Binding-site contacts:
Ligand atom C26 contacts residue ARG106 of chain 1.D at 3.1 Å.
Ligand atom C9 contacts residue ILE209 of chain 1.D at 3.9 Å (hydrophobic).
Ligand atom O28 contacts residue ALA104 of chain 1.D at 3.6 Å.
Ligand atom C8 contacts residue TYR165 of chain 1.D at 3.4 Å (hydrophobic).
Ligand atom C12 contacts residue ASN164 of chain 1.D at 3.8 Å.
Ligand atom C4 contacts residue TYR155 of chain 1.D at 3.6 Å (hydrophobic).
Ligand atom C37 contacts residue PHE103 of chain 1.D at 3.5 Å (hydrophobic).
Ligand atom C37 contacts residue ALA104 of chain 1.D at 3.6 Å (hydrophobic).
Ligand atom C14 contacts residue TYR165 of chain 1.D at 3.8 Å (hydrophobic).
Ligand atom C12 contacts residue TYR165 of chain 1.D at 3.5 Å (hydrophobic).
Ligand atom C24 contacts residue ILE209 of chain 1.D at 3.4 Å (hydrophobic).
Ligand atom C26 contacts residue ILE109 of chain 1.D at 3.9 Å (hydrophobic).
Ligand atom C26 contacts residue ALA205 of chain 1.D at 3.4 Å (hydrophobic).
Ligand atom C25 contacts residue ARG106 of chain 1.D at 2.8 Å.
Ligand atom C20 contacts residue MET168 of chain 1.D at 3.9 Å (hydrophobic).
Ligand atom N21 contacts residue PHE103 of chain 1.D at 3.4 Å.
Ligand atom C24 contacts residue ILE109 of chain 1.D at 3.7 Å (hydrophobic).
Ligand atom C38 contacts residue TYR155 of chain 1.D at 3.5 Å (hydrophobic).
Ligand atom C11 contacts residue TYR165 of chain 1.D at 3.5 Å (hydrophobic).
Ligand atom C37 contacts residue ARG106 of chain 1.D at 3.8 Å.
Ligand atom O10 contacts residue ILE209 of chain 1.D at 3.4 Å.
Ligand atom C13 contacts residue ILE209 of chain 1.D at 3.9 Å (hydrophobic).
Ligand atom N3 contacts residue TYR165 of chain 1.D at 3.8 Å.
Ligand atom C22 contacts residue ALA104 of chain 1.D at 3.7 Å (hydrophobic).
Ligand atom C9 contacts residue TYR165 of chain 1.D at 3.5 Å (hydrophobic).
Ligand atom N36 contacts residue PHE103 of chain 1.D at 3.3 Å.
Ligand atom O2 contacts residue TYR165 of chain 1.D at 2.4 Å (h-bond).
Ligand atom O2 contacts residue LYS172 of chain 1.D at 3.6 Å.
Ligand atom N36 contacts residue ALA104 of chain 1.D at 3.0 Å (h-bond).
Ligand atom O10 contacts residue TYR165 of chain 1.D at 3.9 Å.
Ligand atom O28 contacts residue ARG106 of chain 1.D at 3.9 Å.
Ligand atom C13 contacts residue TYR165 of chain 1.D at 3.6 Å (hydrophobic).
Ligand atom C23 contacts residue ILE109 of chain 1.D at 3.4 Å (hydrophobic).
Ligand atom N21 contacts residue ALA104 of chain 1.D at 3.2 Å (h-bond).
Ligand atom C1 contacts residue TYR165 of chain 1.D at 3.3 Å (hydrophobic).
Ligand atom C6 contacts residue TYR165 of chain 1.D at 3.9 Å (hydrophobic).
Ligand atom C14 contacts residue ILE209 of chain 1.D at 3.8 Å (hydrophobic).
Ligand atom C22 contacts residue ILE109 of chain 1.D at 3.6 Å (hydrophobic).
Ligand atom O28 contacts residue PHE103 of chain 1.D at 2.9 Å.
Ligand atom C13 contacts residue ASN164 of chain 1.D at 3.5 Å.

Sequence of chain 1.D:
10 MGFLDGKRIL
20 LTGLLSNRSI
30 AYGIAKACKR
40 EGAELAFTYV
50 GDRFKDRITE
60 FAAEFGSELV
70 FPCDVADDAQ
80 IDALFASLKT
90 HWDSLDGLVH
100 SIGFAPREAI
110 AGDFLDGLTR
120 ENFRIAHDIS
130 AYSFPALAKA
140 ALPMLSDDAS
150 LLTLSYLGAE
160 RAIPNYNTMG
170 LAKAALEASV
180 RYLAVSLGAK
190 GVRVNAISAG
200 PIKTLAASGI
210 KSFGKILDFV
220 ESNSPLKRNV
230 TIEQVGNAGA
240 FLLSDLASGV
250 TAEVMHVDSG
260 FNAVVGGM

This small molecule binds to this protein.
Small molecule (SMILES): Cc1c(CN(C)C(=O)CCc2cnc3c(c2)CCC(=O)N3)oc2ccccc12